The protein below binds the small molecule below.
Small molecule (SMILES): CC[C@H](C)[C@H](NC(=O)CN)C(=O)N[C@H](C(=O)N[C@@H](CCCCN)C(=O)N1CCC[C@H]1C(=O)N[C@H](C=O)CC1=c2ccccc2=NC1)C(C)C

Binding-site contacts:
Ligand atom O contacts residue LEU36 of chain 1.A at 3.3 Å.
Ligand atom CA contacts residue ILE37 of chain 1.A at 3.8 Å (hydrophobic).
Ligand atom CG2 contacts residue PHE80 of chain 1.A at 3.7 Å (hydrophobic).
Ligand atom CD1 contacts residue LEU22 of chain 1.A at 3.5 Å (hydrophobic).
Ligand atom C contacts residue ASN35 of chain 1.A at 4.1 Å.
Ligand atom NZ contacts residue SER28 of chain 1.A at 2.7 Å (h-bond).
Ligand atom CB contacts residue ASN35 of chain 1.A at 3.9 Å.
Ligand atom CG2 contacts residue HIS68 of chain 1.A at 3.3 Å.
Ligand atom CG1 contacts residue LEU40 of chain 1.A at 3.6 Å (hydrophobic).
Ligand atom C contacts residue LEU36 of chain 1.A at 3.9 Å (hydrophobic).
Ligand atom CG contacts residue TYR63 of chain 1.A at 4.3 Å (hydrophobic).
Ligand atom O contacts residue ILE37 of chain 1.A at 3.1 Å (h-bond).
Ligand atom CG1 contacts residue LEU36 of chain 1.A at 4.0 Å (hydrophobic).
Ligand atom CG2 contacts residue TYR13 of chain 1.A at 3.9 Å (hydrophobic).
Ligand atom C contacts residue ILE37 of chain 1.A at 4.0 Å (hydrophobic).
Ligand atom CB contacts residue LEU27 of chain 1.A at 4.0 Å (hydrophobic).
Ligand atom O contacts residue TYR63 of chain 1.A at 2.3 Å (h-bond).
Ligand atom CA contacts residue TYR63 of chain 1.A at 3.4 Å (hydrophobic).
Ligand atom N contacts residue LEU36 of chain 1.A at 4.2 Å.
Ligand atom CB contacts residue LEU27 of chain 1.A at 4.3 Å (hydrophobic).
Ligand atom CB contacts residue TYR63 of chain 1.A at 3.8 Å (hydrophobic).
Ligand atom CG1 contacts residue LEU27 of chain 1.A at 4.1 Å (hydrophobic).
Ligand atom O contacts residue ILE37 of chain 1.A at 3.2 Å.
Ligand atom CE contacts residue SER28 of chain 1.A at 3.6 Å.
Ligand atom CD1 contacts residue LEU15 of chain 1.A at 3.6 Å (hydrophobic).
Ligand atom CA contacts residue ASN35 of chain 1.A at 3.6 Å.
Ligand atom C contacts residue ILE37 of chain 1.A at 4.1 Å (hydrophobic).
Ligand atom CD contacts residue TYR29 of chain 1.A at 4.3 Å (hydrophobic).
Ligand atom CG contacts residue ASN35 of chain 1.A at 3.5 Å.
Ligand atom CA contacts residue LEU36 of chain 1.A at 3.9 Å (hydrophobic).
Ligand atom N contacts residue ILE37 of chain 1.A at 4.3 Å.
Ligand atom O contacts residue ASN35 of chain 1.A at 4.2 Å.
Ligand atom CD contacts residue ASN35 of chain 1.A at 3.5 Å.
Ligand atom CD contacts residue LEU27 of chain 1.A at 4.3 Å (hydrophobic).
Ligand atom CD contacts residue SER28 of chain 1.A at 3.8 Å.
Ligand atom CB contacts residue LEU36 of chain 1.A at 3.6 Å (hydrophobic).
Ligand atom N contacts residue ASN35 of chain 1.A at 4.1 Å.
Ligand atom CG1 contacts residue LEU15 of chain 1.A at 4.2 Å (hydrophobic).
Ligand atom CG contacts residue LEU36 of chain 1.A at 4.2 Å (hydrophobic).
Ligand atom C contacts residue TYR63 of chain 1.A at 3.2 Å (hydrophobic).

Sequence of chain 1.A:
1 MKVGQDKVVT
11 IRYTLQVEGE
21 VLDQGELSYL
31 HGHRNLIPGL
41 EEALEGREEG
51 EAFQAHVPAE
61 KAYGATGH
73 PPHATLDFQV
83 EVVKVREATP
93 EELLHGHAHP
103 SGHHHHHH